Sequence of chain 1.A:
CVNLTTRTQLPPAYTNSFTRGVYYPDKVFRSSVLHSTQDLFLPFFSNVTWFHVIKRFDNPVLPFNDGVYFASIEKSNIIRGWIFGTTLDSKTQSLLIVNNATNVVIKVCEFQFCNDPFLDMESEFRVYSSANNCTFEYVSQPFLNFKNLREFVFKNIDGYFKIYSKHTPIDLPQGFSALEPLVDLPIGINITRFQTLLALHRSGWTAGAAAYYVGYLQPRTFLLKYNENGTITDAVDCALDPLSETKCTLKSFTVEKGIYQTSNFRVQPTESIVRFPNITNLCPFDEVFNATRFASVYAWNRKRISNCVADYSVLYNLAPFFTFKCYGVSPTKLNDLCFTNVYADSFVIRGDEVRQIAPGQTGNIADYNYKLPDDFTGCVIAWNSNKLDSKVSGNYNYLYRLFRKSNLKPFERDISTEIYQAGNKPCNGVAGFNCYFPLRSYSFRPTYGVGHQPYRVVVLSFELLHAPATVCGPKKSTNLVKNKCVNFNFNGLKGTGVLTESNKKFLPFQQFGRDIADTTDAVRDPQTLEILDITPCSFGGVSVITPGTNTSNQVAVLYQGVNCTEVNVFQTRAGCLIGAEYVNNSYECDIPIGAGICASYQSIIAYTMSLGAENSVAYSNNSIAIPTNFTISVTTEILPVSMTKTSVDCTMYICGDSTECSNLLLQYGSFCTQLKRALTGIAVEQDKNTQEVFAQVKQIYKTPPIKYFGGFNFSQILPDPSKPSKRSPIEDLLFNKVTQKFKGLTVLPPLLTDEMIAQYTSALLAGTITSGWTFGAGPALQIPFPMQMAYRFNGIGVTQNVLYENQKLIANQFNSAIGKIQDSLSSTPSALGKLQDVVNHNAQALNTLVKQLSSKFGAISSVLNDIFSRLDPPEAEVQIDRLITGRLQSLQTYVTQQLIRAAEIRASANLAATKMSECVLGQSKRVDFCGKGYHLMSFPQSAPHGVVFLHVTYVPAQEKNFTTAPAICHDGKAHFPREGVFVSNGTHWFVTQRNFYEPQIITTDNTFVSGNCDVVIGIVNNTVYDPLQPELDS

Binding-site contacts:
Ligand atom O7 contacts residue ASN1072 of chain 1.A at 2.9 Å (h-bond).
Ligand atom C2 contacts residue ASN1072 of chain 1.A at 2.4 Å.
Ligand atom O5 contacts residue ASN1072 of chain 1.A at 2.4 Å (h-bond).
Ligand atom C1 contacts residue ASN1072 of chain 1.A at 1.4 Å.
Ligand atom N2 contacts residue ASN1072 of chain 1.A at 2.8 Å (h-bond).
Ligand atom O5 contacts residue ALA704 of chain 1.A at 3.8 Å.
Ligand atom C4 contacts residue ALA704 of chain 1.A at 4.3 Å (hydrophobic).
Ligand atom C6 contacts residue ASN1072 of chain 1.A at 4.4 Å.
Ligand atom O6 contacts residue ASN1072 of chain 1.A at 3.7 Å.
Ligand atom C5 contacts residue ASN1072 of chain 1.A at 3.7 Å.
Ligand atom C8 contacts residue ASN1072 of chain 1.A at 4.2 Å.
Ligand atom C7 contacts residue ASN1072 of chain 1.A at 3.0 Å.
Ligand atom C4 contacts residue ASN1072 of chain 1.A at 4.2 Å.
Ligand atom C6 contacts residue ALA704 of chain 1.A at 4.3 Å (hydrophobic).
Ligand atom C1 contacts residue ALA704 of chain 1.A at 3.9 Å (hydrophobic).
Ligand atom C5 contacts residue ALA704 of chain 1.A at 3.8 Å (hydrophobic).
Ligand atom C3 contacts residue ASN1072 of chain 1.A at 3.8 Å.

A protein and the small-molecule ligand that binds it are described below.
Small molecule (SMILES): CC(=O)N[C@H]1[C@H](O[C@H]2[C@H](O)[C@@H](NC(C)=O)CO[C@@H]2CO)O[C@H](CO)[C@@H](O)[C@@H]1O